Sequence of chain 1.D:
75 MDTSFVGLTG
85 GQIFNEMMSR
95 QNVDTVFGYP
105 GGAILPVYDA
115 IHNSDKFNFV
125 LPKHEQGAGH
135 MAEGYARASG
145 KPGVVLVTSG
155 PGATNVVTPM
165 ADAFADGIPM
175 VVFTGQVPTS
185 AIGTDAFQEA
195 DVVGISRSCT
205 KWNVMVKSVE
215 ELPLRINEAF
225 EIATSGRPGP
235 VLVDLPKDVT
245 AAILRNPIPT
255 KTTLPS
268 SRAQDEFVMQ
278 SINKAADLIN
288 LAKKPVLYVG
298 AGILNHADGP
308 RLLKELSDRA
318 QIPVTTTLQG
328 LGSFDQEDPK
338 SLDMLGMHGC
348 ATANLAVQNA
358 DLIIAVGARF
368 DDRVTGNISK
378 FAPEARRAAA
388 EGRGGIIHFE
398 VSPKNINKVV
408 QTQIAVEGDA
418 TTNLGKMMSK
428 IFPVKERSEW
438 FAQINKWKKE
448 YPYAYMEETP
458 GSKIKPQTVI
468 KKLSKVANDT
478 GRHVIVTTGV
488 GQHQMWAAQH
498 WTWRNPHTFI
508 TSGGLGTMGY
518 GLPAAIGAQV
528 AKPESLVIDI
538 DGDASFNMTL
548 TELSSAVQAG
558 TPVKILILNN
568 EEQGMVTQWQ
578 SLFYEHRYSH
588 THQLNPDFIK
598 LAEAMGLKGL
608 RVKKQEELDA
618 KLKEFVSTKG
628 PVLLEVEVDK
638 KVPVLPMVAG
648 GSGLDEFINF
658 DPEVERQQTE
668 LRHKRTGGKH

The small molecule below binds the protein below.
Small molecule (SMILES): COC(=O)c1ccccc1S(=O)(=O)NC(=O)Nc1nc(C)nc(OC)n1

Binding-site contacts:
Ligand atom C4' contacts residue TRP576 of chain 1.D at 3.6 Å (hydrophobic).
Ligand atom C2 contacts residue ARG370 of chain 1.D at 3.8 Å.
Ligand atom O11 contacts residue ALA107 of chain 1.C at 3.5 Å.
Ligand atom O12 contacts residue PHE191 of chain 1.C at 3.7 Å.
Ligand atom C7' contacts residue MET572 of chain 1.D at 3.7 Å (hydrophobic).
Ligand atom C13 contacts residue ALA107 of chain 1.C at 3.5 Å (hydrophobic).
Ligand atom C2' contacts residue TRP576 of chain 1.D at 3.6 Å (hydrophobic).
Ligand atom C5 contacts residue ALA190 of chain 1.C at 3.7 Å (hydrophobic).
Ligand atom O4' contacts residue ARG370 of chain 1.D at 3.2 Å (salt-bridge).
Ligand atom O4' contacts residue MET344 of chain 1.D at 3.6 Å.
Ligand atom O9 contacts residue TRP576 of chain 1.D at 3.7 Å.
Ligand atom C9 contacts residue TRP576 of chain 1.D at 3.6 Å (hydrophobic).
Ligand atom O7B contacts residue PRO182 of chain 1.C at 3.3 Å.
Ligand atom C7' contacts residue GLY106 of chain 1.C at 3.7 Å.
Ligand atom C13 contacts residue GLN192 of chain 1.C at 3.7 Å.
Ligand atom C5' contacts residue MET344 of chain 1.D at 3.6 Å (hydrophobic).
Ligand atom C6' contacts residue GLY106 of chain 1.C at 3.8 Å.
Ligand atom C6 contacts residue PHE191 of chain 1.C at 3.7 Å (hydrophobic).
Ligand atom C6 contacts residue VAL181 of chain 1.C at 3.6 Å (hydrophobic).
Ligand atom C4' contacts residue ARG370 of chain 1.D at 3.6 Å.
Ligand atom C2 contacts residue PRO182 of chain 1.C at 3.6 Å (hydrophobic).
Ligand atom O4' contacts residue PHE191 of chain 1.C at 3.7 Å.
Ligand atom O11 contacts residue VAL181 of chain 1.C at 3.6 Å.
Ligand atom C7' contacts residue VAL573 of chain 1.D at 3.8 Å (hydrophobic).
Ligand atom N1' contacts residue GLY106 of chain 1.C at 3.2 Å.
Ligand atom N5' contacts residue TRP576 of chain 1.D at 3.4 Å (h-bond).
Ligand atom O7B contacts residue LYS241 of chain 1.C at 3.3 Å.
Ligand atom N3' contacts residue ARG370 of chain 1.D at 3.0 Å (salt-bridge).
Ligand atom N1' contacts residue TRP576 of chain 1.D at 3.6 Å.
Ligand atom C5 contacts residue ARG370 of chain 1.D at 3.8 Å.
Ligand atom O11 contacts residue PRO182 of chain 1.C at 3.6 Å.
Ligand atom C5' contacts residue FAD1 of chain 1.AA at 3.5 Å.
Ligand atom C3 contacts residue ARG370 of chain 1.D at 3.6 Å.
Ligand atom O9 contacts residue ARG370 of chain 1.D at 2.9 Å (salt-bridge).
Ligand atom C1 contacts residue PRO182 of chain 1.C at 3.6 Å (hydrophobic).
Ligand atom C5 contacts residue ASP369 of chain 1.D at 3.3 Å.
Ligand atom N3' contacts residue TRP576 of chain 1.D at 3.3 Å.
Ligand atom C6' contacts residue TRP576 of chain 1.D at 3.7 Å (hydrophobic).
Ligand atom N10 contacts residue TRP576 of chain 1.D at 3.5 Å.
Ligand atom C4 contacts residue ARG370 of chain 1.D at 3.6 Å.

Sequence of chain 1.C:
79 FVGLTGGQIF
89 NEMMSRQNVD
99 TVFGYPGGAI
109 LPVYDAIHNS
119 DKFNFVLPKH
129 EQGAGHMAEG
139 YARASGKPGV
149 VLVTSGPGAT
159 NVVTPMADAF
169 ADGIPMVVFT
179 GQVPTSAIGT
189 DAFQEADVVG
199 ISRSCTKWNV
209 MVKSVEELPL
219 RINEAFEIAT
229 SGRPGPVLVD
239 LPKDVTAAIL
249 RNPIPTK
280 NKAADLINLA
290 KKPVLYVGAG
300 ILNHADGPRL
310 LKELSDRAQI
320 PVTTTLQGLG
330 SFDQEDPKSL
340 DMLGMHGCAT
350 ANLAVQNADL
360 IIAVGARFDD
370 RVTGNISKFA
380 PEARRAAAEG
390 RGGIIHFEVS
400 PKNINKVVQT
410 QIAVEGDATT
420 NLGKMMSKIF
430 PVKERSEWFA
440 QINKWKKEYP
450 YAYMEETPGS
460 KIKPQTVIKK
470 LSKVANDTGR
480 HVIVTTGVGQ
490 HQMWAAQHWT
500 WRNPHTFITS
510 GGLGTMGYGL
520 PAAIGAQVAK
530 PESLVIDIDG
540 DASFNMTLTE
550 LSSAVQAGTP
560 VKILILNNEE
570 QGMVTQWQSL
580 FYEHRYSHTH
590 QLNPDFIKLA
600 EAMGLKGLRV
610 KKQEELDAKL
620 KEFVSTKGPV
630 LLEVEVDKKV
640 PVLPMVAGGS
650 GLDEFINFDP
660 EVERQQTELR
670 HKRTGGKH